The protein below binds the small molecule below.
Small molecule (SMILES): CC(=O)N[C@@H]1[C@@H](O)[C@H](O)[C@@H](CO)O[C@H]1O

Sequence of chain 2.A:
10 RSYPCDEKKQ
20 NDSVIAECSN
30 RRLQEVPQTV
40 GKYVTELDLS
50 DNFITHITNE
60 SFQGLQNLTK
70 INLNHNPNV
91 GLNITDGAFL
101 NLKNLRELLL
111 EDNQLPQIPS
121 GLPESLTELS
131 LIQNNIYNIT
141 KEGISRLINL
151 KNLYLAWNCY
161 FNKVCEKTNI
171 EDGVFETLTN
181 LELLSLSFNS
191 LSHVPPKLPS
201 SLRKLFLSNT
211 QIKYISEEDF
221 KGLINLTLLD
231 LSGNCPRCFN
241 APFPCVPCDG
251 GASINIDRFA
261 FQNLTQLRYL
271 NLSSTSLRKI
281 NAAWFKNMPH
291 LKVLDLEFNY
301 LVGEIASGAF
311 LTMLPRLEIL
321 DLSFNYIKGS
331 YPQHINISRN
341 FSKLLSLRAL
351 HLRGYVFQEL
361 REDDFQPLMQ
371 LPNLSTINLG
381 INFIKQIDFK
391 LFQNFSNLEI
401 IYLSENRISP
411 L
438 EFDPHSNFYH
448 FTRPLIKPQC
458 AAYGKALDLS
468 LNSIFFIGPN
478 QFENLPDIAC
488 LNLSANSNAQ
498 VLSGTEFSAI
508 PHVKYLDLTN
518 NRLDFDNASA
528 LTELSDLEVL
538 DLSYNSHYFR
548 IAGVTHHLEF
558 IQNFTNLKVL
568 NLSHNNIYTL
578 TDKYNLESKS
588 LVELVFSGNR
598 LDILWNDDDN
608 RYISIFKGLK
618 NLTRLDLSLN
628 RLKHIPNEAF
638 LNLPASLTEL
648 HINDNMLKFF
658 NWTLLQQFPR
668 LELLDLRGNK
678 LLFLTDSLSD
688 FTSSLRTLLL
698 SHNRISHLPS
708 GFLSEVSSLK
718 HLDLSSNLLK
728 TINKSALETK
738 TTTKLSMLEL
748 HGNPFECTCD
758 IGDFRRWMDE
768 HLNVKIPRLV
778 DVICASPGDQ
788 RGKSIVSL

Binding-site contacts:
Ligand atom N2 contacts residue ASN658 of chain 2.A at 2.9 Å (h-bond).
Ligand atom C8 contacts residue ASN658 of chain 2.A at 3.9 Å.
Ligand atom O6 contacts residue LEU661 of chain 2.A at 4.0 Å.
Ligand atom C2 contacts residue ASN658 of chain 2.A at 2.5 Å.
Ligand atom C1 contacts residue ASN634 of chain 2.A at 3.8 Å.
Ligand atom C2 contacts residue ASN634 of chain 2.A at 4.2 Å.
Ligand atom C5 contacts residue ASN658 of chain 2.A at 3.6 Å.
Ligand atom C4 contacts residue ASN658 of chain 2.A at 4.2 Å.
Ligand atom C6 contacts residue LEU661 of chain 2.A at 3.7 Å (hydrophobic).
Ligand atom O7 contacts residue ASN658 of chain 2.A at 3.9 Å.
Ligand atom C8 contacts residue PHE656 of chain 2.A at 3.4 Å (hydrophobic).
Ligand atom O5 contacts residue ASN658 of chain 2.A at 2.3 Å (h-bond).
Ligand atom C7 contacts residue ASN658 of chain 2.A at 3.5 Å.
Ligand atom C7 contacts residue PHE656 of chain 2.A at 3.7 Å (hydrophobic).
Ligand atom C1 contacts residue ASN658 of chain 2.A at 1.4 Å.
Ligand atom C1 contacts residue LEU661 of chain 2.A at 3.8 Å (hydrophobic).
Ligand atom C5 contacts residue LEU661 of chain 2.A at 3.8 Å (hydrophobic).
Ligand atom O7 contacts residue PHE656 of chain 2.A at 3.7 Å.
Ligand atom C3 contacts residue ASN658 of chain 2.A at 3.8 Å.
Ligand atom O5 contacts residue ASN634 of chain 2.A at 3.5 Å.
Ligand atom O6 contacts residue ASN634 of chain 2.A at 3.3 Å.
Ligand atom O5 contacts residue LEU661 of chain 2.A at 3.4 Å.
Ligand atom C6 contacts residue LEU638 of chain 2.A at 4.4 Å (hydrophobic).
Ligand atom O6 contacts residue LEU638 of chain 2.A at 4.1 Å.